Sequence of chain 43.C:
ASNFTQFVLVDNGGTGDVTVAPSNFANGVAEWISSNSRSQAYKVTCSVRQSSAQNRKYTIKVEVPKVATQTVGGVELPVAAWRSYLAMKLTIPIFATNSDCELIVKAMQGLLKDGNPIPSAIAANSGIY

Binding-site contacts:
Ligand atom N1 contacts residue THR59 of chain 43.C at 3.4 Å.
Ligand atom OP1 contacts residue LYS89 of chain 22.C at 3.5 Å (salt-bridge).
Ligand atom N7 contacts residue THR45 of chain 43.C at 2.7 Å (h-bond).
Ligand atom OP2 contacts residue TYR85 of chain 43.C at 2.6 Å (h-bond).
Ligand atom C5 contacts residue THR45 of chain 43.C at 3.4 Å.
Ligand atom N7 contacts residue LYS61 of chain 43.C at 3.4 Å.
Ligand atom OP2 contacts residue LYS57 of chain 22.C at 3.0 Å (salt-bridge).
Ligand atom C4' contacts residue ARG49 of chain 22.C at 3.6 Å.
Ligand atom C8 contacts residue LYS61 of chain 43.C at 3.6 Å.
Ligand atom OP2 contacts residue SER51 of chain 22.C at 3.3 Å (h-bond).
Ligand atom C5' contacts residue LYS57 of chain 22.C at 3.8 Å.
Ligand atom P contacts residue LYS57 of chain 22.C at 3.1 Å.
Ligand atom N9 contacts residue LYS61 of chain 43.C at 3.8 Å.
Ligand atom OP1 contacts residue ASN55 of chain 22.C at 3.2 Å.
Ligand atom O5' contacts residue LYS89 of chain 22.C at 3.2 Å (salt-bridge).
Ligand atom OP2 contacts residue LYS89 of chain 22.C at 3.5 Å (salt-bridge).
Ligand atom N6 contacts residue THR59 of chain 43.C at 2.7 Å (h-bond).
Ligand atom N1 contacts residue SER47 of chain 43.C at 2.7 Å (h-bond).
Ligand atom OP2 contacts residue THR91 of chain 22.C at 3.7 Å.
Ligand atom OP1 contacts residue ASN55 of chain 22.C at 3.0 Å (h-bond).
Ligand atom OP1 contacts residue SER52 of chain 22.C at 3.1 Å.
Ligand atom O5' contacts residue LYS57 of chain 22.C at 2.8 Å (salt-bridge).
Ligand atom C6 contacts residue THR45 of chain 43.C at 3.4 Å.
Ligand atom N6 contacts residue THR45 of chain 43.C at 2.8 Å (h-bond).
Ligand atom O4' contacts residue LYS61 of chain 43.C at 3.7 Å.
Ligand atom C5' contacts residue ARG49 of chain 22.C at 2.6 Å.
Ligand atom O3' contacts residue SER51 of chain 22.C at 3.3 Å (h-bond).
Ligand atom N6 contacts residue CYS46 of chain 43.C at 3.6 Å (h-bond).
Ligand atom OP2 contacts residue LYS57 of chain 22.C at 3.5 Å (salt-bridge).
Ligand atom OP1 contacts residue ARG49 of chain 22.C at 2.6 Å (salt-bridge).
Ligand atom C6 contacts residue THR59 of chain 43.C at 3.5 Å.
Ligand atom OP2 contacts residue LYS43 of chain 43.C at 2.7 Å (salt-bridge).
Ligand atom OP1 contacts residue SER51 of chain 22.C at 2.7 Å (h-bond).
Ligand atom C2 contacts residue SER47 of chain 43.C at 3.2 Å.
Ligand atom P contacts residue SER51 of chain 22.C at 3.3 Å.
Ligand atom P contacts residue ARG49 of chain 22.C at 3.7 Å.
Ligand atom O3' contacts residue ARG49 of chain 22.C at 3.6 Å (salt-bridge).
Ligand atom O5' contacts residue ARG49 of chain 22.C at 3.6 Å (salt-bridge).
Ligand atom OP1 contacts residue LYS57 of chain 22.C at 2.9 Å.
Ligand atom N7 contacts residue TYR85 of chain 43.C at 3.8 Å.

The small molecule below binds the protein below.
Small molecule (SMILES): Nc1ccn([C@@H]2O[C@H](CO[P](=O)(O)O[C@H]3[C@@H](O)[C@H](n4cnc5c(N)ncnc54)O[C@@H]3CO[P](=O)(O)O[C@H]3[C@@H](O)[C@H](n4cnc5c(=O)nc(N)[nH]c54)O[C@@H]3CO[P](=O)(O)O[C@H]3[C@@H](O)[C@H](n4cnc5c(N)ncnc54)O[C@@H]3CO[P](=O)(O)O[C@H]3[C@@H](O)[C@H](n4cnc5c(N)ncnc54)O[C@@H]3CO[P](=O)(O)O[C@H]3[C@@H](O)[C@H](n4ccc(=O)[nH]c4=O)O[C@@H]3CO[P](=O)(O)O[C@H]3[C@@H](O)[C@H](n4ccc(N)nc4=O)O[C@@H]3CO[P](=O)(O)O[C@H]3[C@@H](O)[C@H](n4ccc(=O)[nH]c4=O)O[C@@H]3CO[P](=O)(O)O[C@H]3[C@@H](O)[C@H](n4cnc5c(=O)nc(N)[nH]c54)O[C@@H]3CO)[C@@H](O)[C@H]2O)c(=O)n1

Sequence of chain 22.C:
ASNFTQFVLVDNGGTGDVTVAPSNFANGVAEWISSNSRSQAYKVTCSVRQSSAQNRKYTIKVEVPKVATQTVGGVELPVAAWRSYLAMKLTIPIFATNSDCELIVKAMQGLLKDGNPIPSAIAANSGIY